A protein and the small-molecule ligand that binds it are described below.
Small molecule (SMILES): Cc1cn([C@H]2C[C@H](O[P](=O)(O)OC[C@H]3O[C@@H](n4cc(C)c(=O)[nH]c4=O)C[C@@H]3O[P](=O)(O)OC[C@H]3O[C@@H](n4cc(C)c(=O)[nH]c4=O)C[C@@H]3O[P](=O)(O)OC[C@H]3O[C@@H](n4cnc5c(N)ncnc54)C[C@@H]3O[P](=O)(O)OC[C@H]3O[C@@H](n4cc(C)c(=O)[nH]c4=O)C[C@@H]3O)[C@@H](CO[P](=O)(O)O[C@H]3C[C@H](n4ccc(N)nc4=O)O[C@@H]3CO[P](=O)(O)O[C@H]3C[C@H](n4cnc5c(N)ncnc54)O[C@@H]3CO)O2)c(=O)[nH]c1=O

Sequence of chain 1.A:
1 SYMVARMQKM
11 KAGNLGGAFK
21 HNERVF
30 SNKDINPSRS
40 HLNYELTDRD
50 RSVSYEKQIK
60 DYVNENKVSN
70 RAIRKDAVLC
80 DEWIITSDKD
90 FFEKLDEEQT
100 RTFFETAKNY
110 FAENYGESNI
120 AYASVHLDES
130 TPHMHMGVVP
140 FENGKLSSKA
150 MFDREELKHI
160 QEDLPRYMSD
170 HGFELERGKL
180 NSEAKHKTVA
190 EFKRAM

Binding-site contacts:
Ligand atom OP1 contacts residue ILE72 of chain 1.A at 4.1 Å.
Ligand atom N3 contacts residue ARG70 of chain 1.A at 3.6 Å.
Ligand atom O4' contacts residue ARG73 of chain 1.A at 3.4 Å (salt-bridge).
Ligand atom C5' contacts residue LYS74 of chain 1.A at 4.2 Å.
Ligand atom OP2 contacts residue ALA71 of chain 1.A at 4.0 Å.
Ligand atom P contacts residue LYS74 of chain 1.A at 4.3 Å.
Ligand atom C4' contacts residue ARG70 of chain 1.A at 3.7 Å.
Ligand atom P contacts residue LYS74 of chain 1.A at 4.0 Å.
Ligand atom O4' contacts residue ARG70 of chain 1.A at 3.5 Å.
Ligand atom C4' contacts residue ASP75 of chain 1.A at 3.6 Å.
Ligand atom P contacts residue ARG70 of chain 1.A at 4.1 Å.
Ligand atom C5' contacts residue ARG73 of chain 1.A at 3.9 Å.
Ligand atom OP2 contacts residue LYS74 of chain 1.A at 3.6 Å.
Ligand atom OP1 contacts residue LYS74 of chain 1.A at 3.7 Å.
Ligand atom O5' contacts residue LYS74 of chain 1.A at 4.0 Å.
Ligand atom C2 contacts residue ARG70 of chain 1.A at 3.9 Å.
Ligand atom C3' contacts residue ARG70 of chain 1.A at 4.1 Å.
Ligand atom OP1 contacts residue ARG70 of chain 1.A at 3.5 Å.
Ligand atom OP1 contacts residue LYS74 of chain 1.A at 2.9 Å (salt-bridge).
Ligand atom OP1 contacts residue ARG73 of chain 1.A at 3.4 Å.
Ligand atom P contacts residue ALA71 of chain 1.A at 3.9 Å.
Ligand atom O3' contacts residue ALA71 of chain 1.A at 3.5 Å (h-bond).
Ligand atom O3' contacts residue LYS74 of chain 1.A at 4.0 Å.
Ligand atom O3' contacts residue ASP75 of chain 1.A at 4.2 Å.
Ligand atom O3' contacts residue ARG70 of chain 1.A at 3.2 Å.
Ligand atom O3' contacts residue ARG73 of chain 1.A at 3.6 Å.
Ligand atom N6 contacts residue LYS148 of chain 1.A at 3.5 Å (salt-bridge).
Ligand atom O4' contacts residue ARG70 of chain 1.A at 3.7 Å.
Ligand atom OP1 contacts residue ASN69 of chain 1.A at 4.1 Å.
Ligand atom OP1 contacts residue ALA71 of chain 1.A at 3.1 Å (h-bond).
Ligand atom O2 contacts residue ARG73 of chain 1.A at 3.0 Å (salt-bridge).
Ligand atom C5' contacts residue ASP75 of chain 1.A at 3.1 Å.
Ligand atom C4' contacts residue ARG73 of chain 1.A at 3.7 Å.
Ligand atom C2 contacts residue ARG73 of chain 1.A at 4.2 Å.
Ligand atom C4' contacts residue ALA71 of chain 1.A at 3.8 Å (hydrophobic).
Ligand atom C5' contacts residue ARG73 of chain 1.A at 3.8 Å.
Ligand atom C4' contacts residue ARG70 of chain 1.A at 3.8 Å.
Ligand atom P contacts residue ARG73 of chain 1.A at 4.2 Å.
Ligand atom C1' contacts residue ARG70 of chain 1.A at 3.8 Å.
Ligand atom C5' contacts residue ALA71 of chain 1.A at 3.9 Å (hydrophobic).